Sequence of chain 1.A:
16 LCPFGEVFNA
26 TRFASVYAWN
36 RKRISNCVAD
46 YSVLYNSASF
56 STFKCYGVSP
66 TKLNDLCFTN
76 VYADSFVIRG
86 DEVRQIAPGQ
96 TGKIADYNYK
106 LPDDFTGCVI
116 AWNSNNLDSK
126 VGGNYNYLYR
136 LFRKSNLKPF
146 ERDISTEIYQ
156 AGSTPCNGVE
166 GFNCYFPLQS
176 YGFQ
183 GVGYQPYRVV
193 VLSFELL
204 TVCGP

This protein binds this small molecule.
Small molecule (SMILES): CC(=O)N[C@@H]1[C@@H](O)[C@H](O)[C@@H](CO)O[C@H]1O

Binding-site contacts:
Ligand atom C7 contacts residue ASN24 of chain 1.A at 3.8 Å.
Ligand atom C4 contacts residue ASN24 of chain 1.A at 4.2 Å.
Ligand atom O7 contacts residue ASN24 of chain 1.A at 4.1 Å.
Ligand atom C8 contacts residue PHE23 of chain 1.A at 3.9 Å (hydrophobic).
Ligand atom C1 contacts residue ASN24 of chain 1.A at 1.5 Å.
Ligand atom C7 contacts residue PHE19 of chain 1.A at 4.4 Å (hydrophobic).
Ligand atom C8 contacts residue PHE19 of chain 1.A at 3.7 Å (hydrophobic).
Ligand atom C8 contacts residue GLY20 of chain 1.A at 3.8 Å.
Ligand atom O7 contacts residue PHE19 of chain 1.A at 4.5 Å.
Ligand atom N2 contacts residue ASN24 of chain 1.A at 3.0 Å (h-bond).
Ligand atom C3 contacts residue ASN24 of chain 1.A at 3.8 Å.
Ligand atom O7 contacts residue GLY20 of chain 1.A at 3.5 Å.
Ligand atom N2 contacts residue PHE23 of chain 1.A at 4.5 Å.
Ligand atom C2 contacts residue ASN24 of chain 1.A at 2.5 Å.
Ligand atom C5 contacts residue ASN24 of chain 1.A at 3.7 Å.
Ligand atom O5 contacts residue ASN24 of chain 1.A at 2.4 Å (h-bond).
Ligand atom C7 contacts residue GLY20 of chain 1.A at 3.8 Å.
Ligand atom C8 contacts residue LEU49 of chain 1.A at 4.1 Å (hydrophobic).